Binding-site contacts:
Ligand atom C7 contacts residue ASN412 of chain 1.B at 3.2 Å.
Ligand atom C1 contacts residue ASN412 of chain 1.B at 1.5 Å.
Ligand atom C5 contacts residue GLN417 of chain 1.B at 4.0 Å.
Ligand atom O6 contacts residue GLN417 of chain 1.B at 3.8 Å.
Ligand atom N2 contacts residue ASN412 of chain 1.B at 2.9 Å (h-bond).
Ligand atom C7 contacts residue SER409 of chain 1.B at 4.5 Å.
Ligand atom C8 contacts residue SER409 of chain 1.B at 3.6 Å.
Ligand atom C4 contacts residue ASN412 of chain 1.B at 4.1 Å.
Ligand atom O5 contacts residue ASN412 of chain 1.B at 2.3 Å (h-bond).
Ligand atom O7 contacts residue SER409 of chain 1.B at 4.2 Å.
Ligand atom C3 contacts residue ASN412 of chain 1.B at 3.7 Å.
Ligand atom O5 contacts residue GLN417 of chain 1.B at 3.7 Å.
Ligand atom C2 contacts residue ASN412 of chain 1.B at 2.4 Å.
Ligand atom O7 contacts residue ASN412 of chain 1.B at 2.9 Å (h-bond).
Ligand atom O7 contacts residue THR404 of chain 1.B at 4.4 Å.
Ligand atom C5 contacts residue ASN412 of chain 1.B at 3.6 Å.
Ligand atom C6 contacts residue GLN417 of chain 1.B at 3.5 Å.

This protein binds this small molecule.
Small molecule (SMILES): CC(=O)N[C@@H]1[C@@H](O)[C@H](O)[C@@H](CO)O[C@H]1O

Sequence of chain 1.B:
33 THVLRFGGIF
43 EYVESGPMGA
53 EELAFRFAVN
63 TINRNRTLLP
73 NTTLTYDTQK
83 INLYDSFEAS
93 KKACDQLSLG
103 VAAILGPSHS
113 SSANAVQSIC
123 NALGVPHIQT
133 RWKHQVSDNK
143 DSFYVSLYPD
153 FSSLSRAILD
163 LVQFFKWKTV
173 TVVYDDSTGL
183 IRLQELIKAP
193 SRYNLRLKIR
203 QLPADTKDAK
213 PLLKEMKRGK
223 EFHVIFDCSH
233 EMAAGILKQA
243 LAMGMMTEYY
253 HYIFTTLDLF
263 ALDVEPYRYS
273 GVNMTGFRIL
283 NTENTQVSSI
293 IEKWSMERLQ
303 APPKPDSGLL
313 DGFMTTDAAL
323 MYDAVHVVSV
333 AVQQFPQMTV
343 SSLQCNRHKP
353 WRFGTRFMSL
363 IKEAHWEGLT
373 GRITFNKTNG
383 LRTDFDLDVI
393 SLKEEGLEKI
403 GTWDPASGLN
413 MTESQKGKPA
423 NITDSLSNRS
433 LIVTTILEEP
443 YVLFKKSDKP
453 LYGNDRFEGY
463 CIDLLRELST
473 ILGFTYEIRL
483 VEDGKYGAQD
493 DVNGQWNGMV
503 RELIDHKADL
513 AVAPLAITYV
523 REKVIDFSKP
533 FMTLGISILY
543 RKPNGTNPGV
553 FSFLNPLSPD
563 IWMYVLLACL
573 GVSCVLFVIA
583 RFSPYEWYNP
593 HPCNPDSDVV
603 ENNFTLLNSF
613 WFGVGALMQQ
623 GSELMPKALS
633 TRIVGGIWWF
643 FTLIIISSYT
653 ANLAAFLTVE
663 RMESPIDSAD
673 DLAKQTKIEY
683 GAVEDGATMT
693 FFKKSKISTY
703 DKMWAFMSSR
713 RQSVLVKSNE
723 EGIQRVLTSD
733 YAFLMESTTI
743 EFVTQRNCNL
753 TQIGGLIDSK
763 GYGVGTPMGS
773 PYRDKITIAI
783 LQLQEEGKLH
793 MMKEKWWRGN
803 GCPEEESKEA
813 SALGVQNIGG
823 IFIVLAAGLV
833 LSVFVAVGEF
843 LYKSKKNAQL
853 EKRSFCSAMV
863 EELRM